The protein below binds the small molecule below.
Small molecule (SMILES): CC(=O)N[C@@H]1[C@@H](O)[C@H](O)[C@@H](CO)O[C@H]1O

Binding-site contacts:
Ligand atom C8 contacts residue ASN280 of chain 1.E at 4.2 Å.
Ligand atom C2 contacts residue ASN291 of chain 1.E at 2.6 Å.
Ligand atom O5 contacts residue ASN291 of chain 1.E at 2.4 Å (h-bond).
Ligand atom N2 contacts residue ASN291 of chain 1.E at 3.0 Å (h-bond).
Ligand atom C5 contacts residue ASN291 of chain 1.E at 3.6 Å.
Ligand atom C4 contacts residue ASN291 of chain 1.E at 4.3 Å.
Ligand atom O7 contacts residue ASN291 of chain 1.E at 4.3 Å.
Ligand atom C7 contacts residue ASN291 of chain 1.E at 3.8 Å.
Ligand atom C3 contacts residue ASN291 of chain 1.E at 3.9 Å.
Ligand atom C1 contacts residue ASN291 of chain 1.E at 1.4 Å.

Sequence of chain 1.E:
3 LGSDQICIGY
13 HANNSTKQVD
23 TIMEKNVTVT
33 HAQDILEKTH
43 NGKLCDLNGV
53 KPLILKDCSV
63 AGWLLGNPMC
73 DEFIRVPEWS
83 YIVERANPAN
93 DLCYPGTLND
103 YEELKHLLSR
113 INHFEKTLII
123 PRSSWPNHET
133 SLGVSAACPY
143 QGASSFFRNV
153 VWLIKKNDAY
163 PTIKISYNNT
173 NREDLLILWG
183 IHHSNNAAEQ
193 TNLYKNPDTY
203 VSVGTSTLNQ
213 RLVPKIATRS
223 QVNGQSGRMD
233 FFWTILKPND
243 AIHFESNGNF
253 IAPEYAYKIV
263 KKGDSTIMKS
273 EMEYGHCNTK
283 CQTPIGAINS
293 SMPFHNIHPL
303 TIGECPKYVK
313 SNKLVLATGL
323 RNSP